Sequence of chain 1.A:
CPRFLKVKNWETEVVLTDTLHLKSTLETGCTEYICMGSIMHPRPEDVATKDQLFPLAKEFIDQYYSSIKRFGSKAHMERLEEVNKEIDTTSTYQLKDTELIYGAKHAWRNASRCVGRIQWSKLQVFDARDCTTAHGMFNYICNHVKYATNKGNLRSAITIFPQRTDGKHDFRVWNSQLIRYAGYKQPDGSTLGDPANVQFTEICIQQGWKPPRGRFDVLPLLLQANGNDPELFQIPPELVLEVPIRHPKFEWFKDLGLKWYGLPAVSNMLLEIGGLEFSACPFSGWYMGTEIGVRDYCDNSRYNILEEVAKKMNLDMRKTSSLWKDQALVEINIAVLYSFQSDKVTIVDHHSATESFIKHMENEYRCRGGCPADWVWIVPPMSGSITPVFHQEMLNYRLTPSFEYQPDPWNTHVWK

Sequence of chain 1.B:
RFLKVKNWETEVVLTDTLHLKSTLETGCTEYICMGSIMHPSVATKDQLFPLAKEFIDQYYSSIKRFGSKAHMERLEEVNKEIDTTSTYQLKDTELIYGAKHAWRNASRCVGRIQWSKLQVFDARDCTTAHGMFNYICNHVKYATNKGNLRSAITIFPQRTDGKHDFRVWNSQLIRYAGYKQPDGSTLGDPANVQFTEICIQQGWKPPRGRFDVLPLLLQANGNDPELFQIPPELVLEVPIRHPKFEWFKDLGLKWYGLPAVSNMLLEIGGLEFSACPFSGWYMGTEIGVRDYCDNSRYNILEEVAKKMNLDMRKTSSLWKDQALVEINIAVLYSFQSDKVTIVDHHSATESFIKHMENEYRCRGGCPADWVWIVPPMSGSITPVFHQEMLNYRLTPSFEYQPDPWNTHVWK

Binding-site contacts:
Ligand atom C08 contacts residue VAL271 of chain 1.A at 3.6 Å (hydrophobic).
Ligand atom C11 contacts residue HEM1 of chain 1.C at 3.7 Å.
Ligand atom N02 contacts residue PRO269 of chain 1.A at 3.8 Å.
Ligand atom C09 contacts residue HEM1 of chain 1.C at 3.4 Å.
Ligand atom N02 contacts residue TYR292 of chain 1.A at 3.8 Å.
Ligand atom C4A contacts residue PHE288 of chain 1.A at 3.8 Å (hydrophobic).
Ligand atom C4A contacts residue GLY290 of chain 1.A at 3.8 Å.
Ligand atom C17 contacts residue TYR410 of chain 1.A at 3.7 Å (hydrophobic).
Ligand atom S21 contacts residue MET40 of chain 1.A at 3.7 Å.
Ligand atom C10 contacts residue GLU296 of chain 1.A at 3.5 Å.
Ligand atom N23 contacts residue MET40 of chain 1.A at 3.7 Å.
Ligand atom O19 contacts residue HEM1 of chain 1.C at 3.8 Å.
Ligand atom C11 contacts residue VAL271 of chain 1.A at 3.8 Å (hydrophobic).
Ligand atom C04 contacts residue HEM1 of chain 1.C at 3.6 Å.
Ligand atom N01 contacts residue GLU296 of chain 1.A at 2.6 Å (salt-bridge).
Ligand atom C16 contacts residue VAL271 of chain 1.A at 3.6 Å (hydrophobic).
Ligand atom N02 contacts residue HEM1 of chain 1.C at 3.4 Å.
Ligand atom C02 contacts residue TRP291 of chain 1.A at 3.8 Å (hydrophobic).
Ligand atom C09 contacts residue GLU296 of chain 1.A at 3.6 Å.
Ligand atom C13 contacts residue HEM1 of chain 1.C at 2.9 Å.
Ligand atom C17 contacts residue HEM1 of chain 1.C at 2.9 Å.
Ligand atom S21 contacts residue HIS41 of chain 1.A at 3.5 Å (h-bond).
Ligand atom C02 contacts residue HEM1 of chain 1.C at 3.5 Å.
Ligand atom C02 contacts residue GLU296 of chain 1.A at 3.4 Å.
Ligand atom N02 contacts residue TRP291 of chain 1.A at 2.7 Å (h-bond).
Ligand atom C14 contacts residue HEM1 of chain 1.C at 3.4 Å.
Ligand atom N02 contacts residue GLU296 of chain 1.A at 2.5 Å (salt-bridge).
Ligand atom C06 contacts residue HEM1 of chain 1.C at 3.7 Å.
Ligand atom C03 contacts residue HEM1 of chain 1.C at 3.1 Å.
Ligand atom C06 contacts residue PHE288 of chain 1.A at 3.7 Å (hydrophobic).
Ligand atom C12 contacts residue HEM1 of chain 1.C at 2.7 Å.
Ligand atom C15 contacts residue HEM1 of chain 1.C at 2.9 Å.
Ligand atom C4A contacts residue HEM1 of chain 1.C at 3.1 Å.
Ligand atom C06 contacts residue VAL271 of chain 1.A at 3.6 Å (hydrophobic).
Ligand atom C10 contacts residue HEM1 of chain 1.C at 3.8 Å.
Ligand atom C22 contacts residue MET40 of chain 1.A at 3.5 Å (hydrophobic).
Ligand atom C07 contacts residue VAL271 of chain 1.A at 3.1 Å (hydrophobic).
Ligand atom N01 contacts residue HEM1 of chain 1.C at 3.7 Å.
Ligand atom C16 contacts residue HEM1 of chain 1.C at 3.3 Å.
Ligand atom N18 contacts residue ASN273 of chain 1.A at 3.1 Å (h-bond).

This small molecule binds to this protein.
Small molecule (SMILES): Cc1cc(N)nc2cc(-c3ccc(OCc4cscn4)c(CN)c3)ccc12